A protein and the small-molecule ligand that binds it are described below.
Small molecule (SMILES): CC(=O)N[C@H]1[C@H](O[C@H]2O[C@H](CO)[C@H](O)[C@H](O)[C@H]2O)[C@@H](NC(C)=O)CO[C@@H]1CO

Binding-site contacts:
Ligand atom C1 contacts residue TYR50 of chain 1.H at 4.3 Å (hydrophobic).
Ligand atom C8 contacts residue THR62 of chain 1.H at 4.1 Å.
Ligand atom C4 contacts residue GLU59 of chain 1.H at 4.0 Å.
Ligand atom O3 contacts residue GLU59 of chain 1.H at 3.9 Å.
Ligand atom O8 contacts residue GLU59 of chain 1.H at 4.3 Å.
Ligand atom C2 contacts residue ASN60 of chain 1.H at 4.4 Å.
Ligand atom C4 contacts residue SER63 of chain 1.H at 4.2 Å.
Ligand atom O5 contacts residue PRO58 of chain 1.H at 4.2 Å.
Ligand atom C6 contacts residue TYR50 of chain 1.H at 3.5 Å (hydrophobic).
Ligand atom C5 contacts residue TYR50 of chain 1.H at 3.3 Å (hydrophobic).
Ligand atom C3 contacts residue SER63 of chain 1.H at 3.7 Å.
Ligand atom C2 contacts residue GLU59 of chain 1.H at 3.8 Å.
Ligand atom C6 contacts residue TRP57 of chain 1.H at 3.8 Å (hydrophobic).
Ligand atom O7 contacts residue GLU59 of chain 1.H at 3.5 Å (salt-bridge).
Ligand atom O5 contacts residue SER63 of chain 1.H at 2.3 Å (h-bond).
Ligand atom C8 contacts residue ASN60 of chain 1.H at 4.5 Å.
Ligand atom C2 contacts residue SER63 of chain 1.H at 2.4 Å.
Ligand atom O7 contacts residue ASN60 of chain 1.H at 2.9 Å (h-bond).
Ligand atom C6 contacts residue GLU59 of chain 1.H at 3.9 Å.
Ligand atom C7 contacts residue ASN60 of chain 1.H at 3.6 Å.
Ligand atom C7 contacts residue SER63 of chain 1.H at 3.5 Å.
Ligand atom N2 contacts residue SER63 of chain 1.H at 2.8 Å (h-bond).
Ligand atom O5 contacts residue TYR50 of chain 1.H at 3.8 Å.
Ligand atom O7 contacts residue SER63 of chain 1.H at 3.9 Å.
Ligand atom C7 contacts residue GLU59 of chain 1.H at 4.5 Å.
Ligand atom C1 contacts residue GLU59 of chain 1.H at 4.2 Å.
Ligand atom C1 contacts residue SER63 of chain 1.H at 1.4 Å.
Ligand atom O6 contacts residue TYR50 of chain 1.H at 3.6 Å.
Ligand atom N2 contacts residue ASN60 of chain 1.H at 4.3 Å.
Ligand atom O6 contacts residue LYS56 of chain 1.H at 4.3 Å.
Ligand atom C3 contacts residue GLU59 of chain 1.H at 4.1 Å.
Ligand atom C5 contacts residue GLU59 of chain 1.H at 4.2 Å.
Ligand atom O5 contacts residue GLU59 of chain 1.H at 3.2 Å (salt-bridge).
Ligand atom C5 contacts residue SER63 of chain 1.H at 3.6 Å.

Sequence of chain 1.H:
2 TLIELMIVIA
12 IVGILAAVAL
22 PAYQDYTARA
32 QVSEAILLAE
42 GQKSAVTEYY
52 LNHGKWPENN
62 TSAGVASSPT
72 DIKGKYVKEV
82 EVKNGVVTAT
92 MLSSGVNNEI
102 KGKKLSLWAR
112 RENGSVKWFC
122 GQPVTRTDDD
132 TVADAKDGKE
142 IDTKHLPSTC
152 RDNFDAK